Binding-site contacts:
Ligand atom C2 contacts residue ASN231 of chain 1.A at 2.4 Å.
Ligand atom O6 contacts residue LYS455 of chain 1.C at 4.0 Å.
Ligand atom O5 contacts residue ASN231 of chain 1.A at 2.4 Å (h-bond).
Ligand atom C8 contacts residue ASN457 of chain 1.C at 3.4 Å.
Ligand atom C5 contacts residue LYS455 of chain 1.C at 4.3 Å.
Ligand atom O7 contacts residue ASN231 of chain 1.A at 3.3 Å (h-bond).
Ligand atom C6 contacts residue SER456 of chain 1.C at 4.1 Å.
Ligand atom N2 contacts residue ASN231 of chain 1.A at 2.9 Å (h-bond).
Ligand atom C7 contacts residue SER456 of chain 1.C at 4.0 Å.
Ligand atom C5 contacts residue THR233 of chain 1.A at 3.7 Å.
Ligand atom O7 contacts residue SER456 of chain 1.C at 4.1 Å.
Ligand atom C8 contacts residue SER456 of chain 1.C at 4.4 Å.
Ligand atom O3 contacts residue SER456 of chain 1.C at 3.3 Å (h-bond).
Ligand atom C5 contacts residue ASN231 of chain 1.A at 3.7 Å.
Ligand atom C1 contacts residue THR106 of chain 1.A at 4.3 Å.
Ligand atom C3 contacts residue ASN231 of chain 1.A at 3.8 Å.
Ligand atom C8 contacts residue LEU458 of chain 1.C at 4.2 Å (hydrophobic).
Ligand atom O7 contacts residue LEU458 of chain 1.C at 4.4 Å.
Ligand atom C8 contacts residue ARG454 of chain 1.C at 3.8 Å.
Ligand atom C8 contacts residue LYS459 of chain 1.C at 3.7 Å.
Ligand atom N2 contacts residue SER456 of chain 1.C at 4.2 Å.
Ligand atom C1 contacts residue ASN231 of chain 1.A at 1.4 Å.
Ligand atom O5 contacts residue THR106 of chain 1.A at 3.7 Å.
Ligand atom C4 contacts residue ASN231 of chain 1.A at 4.2 Å.
Ligand atom C7 contacts residue ASN457 of chain 1.C at 4.3 Å.
Ligand atom O7 contacts residue ARG454 of chain 1.C at 2.7 Å (salt-bridge).
Ligand atom C1 contacts residue THR233 of chain 1.A at 4.1 Å.
Ligand atom C7 contacts residue ARG454 of chain 1.C at 3.4 Å.
Ligand atom C6 contacts residue THR233 of chain 1.A at 3.9 Å.
Ligand atom C7 contacts residue ASN231 of chain 1.A at 3.3 Å.
Ligand atom C8 contacts residue GLU462 of chain 1.C at 4.2 Å.
Ligand atom C8 contacts residue ASN231 of chain 1.A at 4.4 Å.
Ligand atom C6 contacts residue LYS455 of chain 1.C at 3.7 Å.
Ligand atom O5 contacts residue THR233 of chain 1.A at 3.6 Å.
Ligand atom N2 contacts residue ARG454 of chain 1.C at 4.5 Å.

The small molecule below binds the protein below.
Small molecule (SMILES): CC(=O)N[C@H]1[C@H](O[C@H]2[C@H](O)[C@@H](NC(C)=O)CO[C@@H]2CO)O[C@H](CO)[C@@H](O)[C@@H]1O

Sequence of chain 1.A:
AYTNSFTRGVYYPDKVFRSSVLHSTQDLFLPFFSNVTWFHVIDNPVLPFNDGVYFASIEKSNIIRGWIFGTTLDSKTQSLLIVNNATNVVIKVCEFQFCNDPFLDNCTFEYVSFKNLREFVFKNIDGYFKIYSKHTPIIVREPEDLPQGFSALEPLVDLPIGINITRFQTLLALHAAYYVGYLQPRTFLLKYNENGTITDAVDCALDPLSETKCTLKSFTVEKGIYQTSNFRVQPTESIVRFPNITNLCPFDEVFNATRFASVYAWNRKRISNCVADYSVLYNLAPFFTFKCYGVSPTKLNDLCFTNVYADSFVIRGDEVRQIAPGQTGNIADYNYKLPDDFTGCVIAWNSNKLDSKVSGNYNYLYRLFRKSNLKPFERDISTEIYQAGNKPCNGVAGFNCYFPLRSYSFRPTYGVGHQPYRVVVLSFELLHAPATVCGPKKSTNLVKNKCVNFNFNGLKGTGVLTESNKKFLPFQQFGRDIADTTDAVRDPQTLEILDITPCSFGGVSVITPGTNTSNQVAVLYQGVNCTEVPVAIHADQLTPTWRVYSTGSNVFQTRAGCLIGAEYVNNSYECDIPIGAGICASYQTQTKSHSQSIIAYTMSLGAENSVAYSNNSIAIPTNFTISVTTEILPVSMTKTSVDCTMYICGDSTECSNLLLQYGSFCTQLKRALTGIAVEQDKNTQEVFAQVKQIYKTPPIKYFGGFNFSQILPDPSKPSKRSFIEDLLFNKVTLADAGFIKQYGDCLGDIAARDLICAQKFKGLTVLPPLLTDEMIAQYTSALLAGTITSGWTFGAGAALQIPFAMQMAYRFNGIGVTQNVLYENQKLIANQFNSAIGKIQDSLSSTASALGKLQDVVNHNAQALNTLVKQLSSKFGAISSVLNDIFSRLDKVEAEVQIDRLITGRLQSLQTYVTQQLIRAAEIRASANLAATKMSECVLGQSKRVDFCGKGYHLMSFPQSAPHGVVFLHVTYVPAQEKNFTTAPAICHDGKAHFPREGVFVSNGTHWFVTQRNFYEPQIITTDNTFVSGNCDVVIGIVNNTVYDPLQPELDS

Sequence of chain 1.C:
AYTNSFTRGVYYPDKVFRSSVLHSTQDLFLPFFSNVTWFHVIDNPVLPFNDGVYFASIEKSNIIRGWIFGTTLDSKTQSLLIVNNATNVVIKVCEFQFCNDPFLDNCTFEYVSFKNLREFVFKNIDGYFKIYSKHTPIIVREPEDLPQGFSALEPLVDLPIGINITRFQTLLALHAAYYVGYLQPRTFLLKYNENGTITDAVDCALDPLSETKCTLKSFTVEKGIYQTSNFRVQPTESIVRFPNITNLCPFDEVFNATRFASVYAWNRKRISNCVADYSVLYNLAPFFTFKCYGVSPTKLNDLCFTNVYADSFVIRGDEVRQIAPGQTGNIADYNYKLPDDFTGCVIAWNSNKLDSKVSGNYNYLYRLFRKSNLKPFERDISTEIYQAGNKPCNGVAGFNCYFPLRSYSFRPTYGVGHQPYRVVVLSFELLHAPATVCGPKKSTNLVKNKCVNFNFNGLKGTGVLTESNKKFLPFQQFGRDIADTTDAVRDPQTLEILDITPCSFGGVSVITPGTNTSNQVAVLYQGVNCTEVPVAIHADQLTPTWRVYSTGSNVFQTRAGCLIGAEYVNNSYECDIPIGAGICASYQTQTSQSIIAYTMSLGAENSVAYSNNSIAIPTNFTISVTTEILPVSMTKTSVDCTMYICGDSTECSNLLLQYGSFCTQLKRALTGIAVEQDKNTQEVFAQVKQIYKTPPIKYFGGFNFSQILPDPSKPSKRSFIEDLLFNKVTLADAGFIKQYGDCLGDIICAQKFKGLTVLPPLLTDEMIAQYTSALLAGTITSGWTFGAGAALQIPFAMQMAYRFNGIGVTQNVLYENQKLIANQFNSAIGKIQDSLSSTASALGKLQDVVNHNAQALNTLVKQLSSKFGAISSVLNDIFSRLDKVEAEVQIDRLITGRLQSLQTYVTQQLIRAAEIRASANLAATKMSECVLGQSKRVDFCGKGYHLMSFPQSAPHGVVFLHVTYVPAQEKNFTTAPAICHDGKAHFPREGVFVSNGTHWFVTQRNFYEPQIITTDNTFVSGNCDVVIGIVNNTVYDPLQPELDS